A small-molecule ligand and the protein it binds are described below.
Small molecule (SMILES): CO[C@H]1O[C@H](CO)[C@H](O)[C@H](O)[C@H]1NC(C)=O

Sequence of chain 2.A:
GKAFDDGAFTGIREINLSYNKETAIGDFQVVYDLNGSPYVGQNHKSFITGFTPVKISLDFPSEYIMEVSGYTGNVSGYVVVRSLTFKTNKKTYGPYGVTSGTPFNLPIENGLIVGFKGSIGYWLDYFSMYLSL

Binding-site contacts:
Ligand atom N2 contacts residue GLY1 of chain 2.A at 4.2 Å.
Ligand atom C4 contacts residue GLY1 of chain 2.A at 3.5 Å.
Ligand atom O6 contacts residue GLY121 of chain 2.A at 3.8 Å.
Ligand atom C7 contacts residue GLY1 of chain 2.A at 4.0 Å.
Ligand atom O7 contacts residue PHE47 of chain 2.A at 3.3 Å.
Ligand atom C5 contacts residue TYR122 of chain 2.A at 4.2 Å (hydrophobic).
Ligand atom O4 contacts residue ASP125 of chain 2.A at 2.6 Å (salt-bridge).
Ligand atom C5 contacts residue TYR78 of chain 2.A at 3.8 Å (hydrophobic).
Ligand atom O6 contacts residue TRP123 of chain 2.A at 2.9 Å (h-bond).
Ligand atom C1 contacts residue TYR122 of chain 2.A at 4.0 Å (hydrophobic).
Ligand atom CM contacts residue TYR122 of chain 2.A at 3.6 Å (hydrophobic).
Ligand atom C6 contacts residue GLY121 of chain 2.A at 4.4 Å.
Ligand atom C3 contacts residue GLY1 of chain 2.A at 3.3 Å.
Ligand atom C6 contacts residue ASP125 of chain 2.A at 3.0 Å.
Ligand atom C4 contacts residue TYR78 of chain 2.A at 4.1 Å (hydrophobic).
Ligand atom O5 contacts residue GLY121 of chain 2.A at 3.8 Å.
Ligand atom C6 contacts residue TRP123 of chain 2.A at 4.0 Å (hydrophobic).
Ligand atom O6 contacts residue VAL80 of chain 2.A at 3.8 Å.
Ligand atom C6 contacts residue TYR122 of chain 2.A at 3.8 Å (hydrophobic).
Ligand atom C5 contacts residue GLY121 of chain 2.A at 4.4 Å.
Ligand atom O4 contacts residue GLY121 of chain 2.A at 3.4 Å.
Ligand atom O3 contacts residue GLY1 of chain 2.A at 2.5 Å (h-bond).
Ligand atom C7 contacts residue PHE47 of chain 2.A at 4.1 Å (hydrophobic).
Ligand atom O6 contacts residue ASP125 of chain 2.A at 2.7 Å (salt-bridge).
Ligand atom O7 contacts residue GLY1 of chain 2.A at 3.4 Å (h-bond).
Ligand atom C2 contacts residue PHE47 of chain 2.A at 4.3 Å (hydrophobic).
Ligand atom O1 contacts residue TYR122 of chain 2.A at 4.1 Å.
Ligand atom C6 contacts residue TYR78 of chain 2.A at 4.1 Å (hydrophobic).
Ligand atom O1 contacts residue TYR78 of chain 2.A at 3.5 Å (h-bond).
Ligand atom C6 contacts residue VAL80 of chain 2.A at 4.1 Å (hydrophobic).
Ligand atom O4 contacts residue GLY1 of chain 2.A at 2.6 Å (h-bond).
Ligand atom CM contacts residue TYR78 of chain 2.A at 3.4 Å (hydrophobic).
Ligand atom C2 contacts residue GLY1 of chain 2.A at 3.6 Å.
Ligand atom C5 contacts residue ASP125 of chain 2.A at 3.7 Å.
Ligand atom O5 contacts residue TYR122 of chain 2.A at 3.3 Å (h-bond).
Ligand atom C4 contacts residue GLY121 of chain 2.A at 4.5 Å.
Ligand atom C1 contacts residue GLY121 of chain 2.A at 4.4 Å.
Ligand atom C3 contacts residue TYR78 of chain 2.A at 4.1 Å (hydrophobic).
Ligand atom O6 contacts residue TYR122 of chain 2.A at 3.3 Å (h-bond).
Ligand atom C4 contacts residue ASP125 of chain 2.A at 3.2 Å.